Sequence of chain 3.A:
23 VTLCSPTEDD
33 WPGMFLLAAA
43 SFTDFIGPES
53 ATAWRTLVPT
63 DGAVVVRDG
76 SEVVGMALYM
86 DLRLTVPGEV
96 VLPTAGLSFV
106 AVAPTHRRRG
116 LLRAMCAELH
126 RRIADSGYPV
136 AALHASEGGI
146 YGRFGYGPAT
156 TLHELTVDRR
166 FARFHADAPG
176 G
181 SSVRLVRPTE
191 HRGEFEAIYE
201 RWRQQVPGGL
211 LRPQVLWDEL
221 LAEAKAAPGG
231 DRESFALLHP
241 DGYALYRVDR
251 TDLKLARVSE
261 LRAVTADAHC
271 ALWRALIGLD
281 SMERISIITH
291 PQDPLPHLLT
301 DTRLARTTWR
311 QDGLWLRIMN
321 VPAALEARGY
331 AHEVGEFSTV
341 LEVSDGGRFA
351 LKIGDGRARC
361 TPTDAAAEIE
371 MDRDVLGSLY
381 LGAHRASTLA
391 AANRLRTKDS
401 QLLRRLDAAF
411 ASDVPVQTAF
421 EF

This small molecule binds to this protein.
Small molecule (SMILES): O=C(CCCN1CC=C(n2c(=O)[nH]c3ccccc32)CC1)c1ccc(F)cc1

Binding-site contacts:
Ligand atom F01 contacts residue ARG57 of chain 3.A at 3.3 Å.
Ligand atom C03 contacts residue LEU83 of chain 3.A at 3.8 Å (hydrophobic).
Ligand atom C11 contacts residue TRP56 of chain 3.A at 3.8 Å (hydrophobic).
Ligand atom O26 contacts residue ILE48 of chain 3.A at 3.6 Å.
Ligand atom C27 contacts residue PHE104 of chain 3.A at 3.4 Å (hydrophobic).
Ligand atom C15 contacts residue GLU223 of chain 3.A at 3.9 Å.
Ligand atom O26 contacts residue GOL1 of chain 3.J at 3.9 Å.
Ligand atom F01 contacts residue LEU83 of chain 3.A at 3.7 Å.
Ligand atom C08 contacts residue TRP56 of chain 3.A at 3.9 Å (hydrophobic).
Ligand atom C16 contacts residue ASP46 of chain 3.A at 3.7 Å.
Ligand atom C05 contacts residue PHE104 of chain 3.A at 3.6 Å (hydrophobic).
Ligand atom C09 contacts residue PHE422 of chain 3.A at 3.6 Å (hydrophobic).
Ligand atom F01 contacts residue ALA53 of chain 3.A at 3.9 Å.
Ligand atom C07 contacts residue SER103 of chain 3.A at 3.3 Å.
Ligand atom C16 contacts residue GLU223 of chain 3.A at 3.7 Å.
Ligand atom N10 contacts residue GOL1 of chain 3.J at 3.6 Å.
Ligand atom C06 contacts residue PHE104 of chain 3.A at 3.8 Å (hydrophobic).
Ligand atom C27 contacts residue ALA53 of chain 3.A at 3.8 Å (hydrophobic).
Ligand atom C25 contacts residue GLU421 of chain 3.A at 3.9 Å.
Ligand atom C03 contacts residue TRP56 of chain 3.A at 3.7 Å (hydrophobic).
Ligand atom C09 contacts residue GOL1 of chain 3.J at 3.3 Å.
Ligand atom C02 contacts residue ALA53 of chain 3.A at 3.8 Å (hydrophobic).
Ligand atom C04 contacts residue TRP56 of chain 3.A at 3.7 Å (hydrophobic).
Ligand atom C28 contacts residue ALA53 of chain 3.A at 3.3 Å (hydrophobic).
Ligand atom O26 contacts residue PHE104 of chain 3.A at 3.6 Å.
Ligand atom C03 contacts residue MET85 of chain 3.A at 4.0 Å (hydrophobic).
Ligand atom C07 contacts residue PHE422 of chain 3.A at 3.5 Å (hydrophobic).
Ligand atom C02 contacts residue TRP56 of chain 3.A at 3.8 Å (hydrophobic).
Ligand atom F01 contacts residue TRP56 of chain 3.A at 3.8 Å.
Ligand atom C12 contacts residue ILE48 of chain 3.A at 3.9 Å (hydrophobic).
Ligand atom C05 contacts residue TRP56 of chain 3.A at 3.9 Å (hydrophobic).
Ligand atom C08 contacts residue GOL1 of chain 3.J at 4.0 Å.
Ligand atom C04 contacts residue SER103 of chain 3.A at 3.7 Å.
Ligand atom C02 contacts residue ARG57 of chain 3.A at 3.8 Å.
Ligand atom F01 contacts residue VAL60 of chain 3.A at 3.4 Å.
Ligand atom C24 contacts residue GLU421 of chain 3.A at 3.8 Å.
Ligand atom C17 contacts residue ASP46 of chain 3.A at 3.5 Å.
Ligand atom C08 contacts residue PHE422 of chain 3.A at 4.0 Å (hydrophobic).
Ligand atom C16 contacts residue ILE48 of chain 3.A at 3.8 Å (hydrophobic).
Ligand atom C17 contacts residue GLU223 of chain 3.A at 3.9 Å.